Sequence of chain 1.D:
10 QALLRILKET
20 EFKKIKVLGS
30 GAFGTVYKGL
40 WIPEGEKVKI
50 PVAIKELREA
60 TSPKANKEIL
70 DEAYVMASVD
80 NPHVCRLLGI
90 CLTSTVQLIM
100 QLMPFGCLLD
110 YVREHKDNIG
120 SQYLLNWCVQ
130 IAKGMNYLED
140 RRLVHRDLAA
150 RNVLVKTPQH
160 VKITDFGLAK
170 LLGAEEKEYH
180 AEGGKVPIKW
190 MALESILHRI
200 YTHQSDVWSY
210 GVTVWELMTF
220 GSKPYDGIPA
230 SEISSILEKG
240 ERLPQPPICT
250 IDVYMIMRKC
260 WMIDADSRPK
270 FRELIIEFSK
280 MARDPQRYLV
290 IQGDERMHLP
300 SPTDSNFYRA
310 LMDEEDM

This small molecule binds to this protein.
Small molecule (SMILES): Nc1ncnc2c1ncn2[C@@H]1O[C@H](CO[P](=O)(O)O[P](=O)(O)NP(=O)(O)O)[C@@H](O)[C@H]1O

Binding-site contacts:
Ligand atom N6 contacts residue MET99 of chain 1.D at 3.5 Å (h-bond).
Ligand atom O3G contacts residue ASN151 of chain 1.D at 3.6 Å (h-bond).
Ligand atom N6 contacts residue ALA52 of chain 1.D at 3.5 Å.
Ligand atom O2B contacts residue ASN151 of chain 1.D at 2.8 Å (h-bond).
Ligand atom O3A contacts residue SER29 of chain 1.D at 3.7 Å.
Ligand atom O1A contacts residue VAL35 of chain 1.D at 3.5 Å.
Ligand atom C2 contacts residue MET102 of chain 1.D at 3.4 Å (hydrophobic).
Ligand atom O3A contacts residue GLY30 of chain 1.D at 3.6 Å.
Ligand atom O1G contacts residue ALA31 of chain 1.D at 2.9 Å (h-bond).
Ligand atom O2B contacts residue MG1 of chain 1.P at 1.9 Å.
Ligand atom O1A contacts residue SER29 of chain 1.D at 3.6 Å.
Ligand atom O3A contacts residue MG1 of chain 1.P at 3.6 Å.
Ligand atom O2A contacts residue LYS54 of chain 1.D at 2.9 Å (salt-bridge).
Ligand atom N6 contacts residue GLN100 of chain 1.D at 3.1 Å (h-bond).
Ligand atom N6 contacts residue LEU153 of chain 1.D at 3.5 Å.
Ligand atom N1 contacts residue LEU101 of chain 1.D at 3.6 Å.
Ligand atom PB contacts residue MG1 of chain 1.P at 3.2 Å.
Ligand atom N7 contacts residue JBJ1 of chain 1.R at 3.6 Å.
Ligand atom N1 contacts residue MET102 of chain 1.D at 3.1 Å (h-bond).
Ligand atom O1A contacts residue LYS54 of chain 1.D at 3.5 Å.
Ligand atom O3G contacts residue ASP146 of chain 1.D at 2.6 Å (salt-bridge).
Ligand atom C2 contacts residue LEU101 of chain 1.D at 3.6 Å (hydrophobic).
Ligand atom N3B contacts residue GLY30 of chain 1.D at 3.8 Å.
Ligand atom O2' contacts residue ASP109 of chain 1.D at 3.7 Å.
Ligand atom O2G contacts residue MG1 of chain 1.P at 3.7 Å.
Ligand atom PG contacts residue ASP146 of chain 1.D at 3.5 Å.
Ligand atom O1B contacts residue ARG150 of chain 1.D at 3.5 Å.
Ligand atom C5' contacts residue SER29 of chain 1.D at 3.5 Å.
Ligand atom N3B contacts residue ARG150 of chain 1.D at 3.4 Å (salt-bridge).
Ligand atom O3G contacts residue ARG150 of chain 1.D at 2.7 Å (salt-bridge).
Ligand atom O1A contacts residue GLY30 of chain 1.D at 3.5 Å (h-bond).
Ligand atom O1G contacts residue GLY30 of chain 1.D at 3.5 Å.
Ligand atom O1A contacts residue GLY33 of chain 1.D at 3.5 Å (h-bond).
Ligand atom O2A contacts residue ASP164 of chain 1.D at 2.8 Å (salt-bridge).
Ligand atom O2A contacts residue MG1 of chain 1.P at 2.3 Å.
Ligand atom O4' contacts residue VAL35 of chain 1.D at 3.5 Å.
Ligand atom PG contacts residue ARG150 of chain 1.D at 3.7 Å.
Ligand atom PA contacts residue MG1 of chain 1.P at 3.4 Å.
Ligand atom C5' contacts residue GLY28 of chain 1.D at 3.5 Å.
Ligand atom O5' contacts residue VAL35 of chain 1.D at 3.4 Å.